Sequence of chain 1.A:
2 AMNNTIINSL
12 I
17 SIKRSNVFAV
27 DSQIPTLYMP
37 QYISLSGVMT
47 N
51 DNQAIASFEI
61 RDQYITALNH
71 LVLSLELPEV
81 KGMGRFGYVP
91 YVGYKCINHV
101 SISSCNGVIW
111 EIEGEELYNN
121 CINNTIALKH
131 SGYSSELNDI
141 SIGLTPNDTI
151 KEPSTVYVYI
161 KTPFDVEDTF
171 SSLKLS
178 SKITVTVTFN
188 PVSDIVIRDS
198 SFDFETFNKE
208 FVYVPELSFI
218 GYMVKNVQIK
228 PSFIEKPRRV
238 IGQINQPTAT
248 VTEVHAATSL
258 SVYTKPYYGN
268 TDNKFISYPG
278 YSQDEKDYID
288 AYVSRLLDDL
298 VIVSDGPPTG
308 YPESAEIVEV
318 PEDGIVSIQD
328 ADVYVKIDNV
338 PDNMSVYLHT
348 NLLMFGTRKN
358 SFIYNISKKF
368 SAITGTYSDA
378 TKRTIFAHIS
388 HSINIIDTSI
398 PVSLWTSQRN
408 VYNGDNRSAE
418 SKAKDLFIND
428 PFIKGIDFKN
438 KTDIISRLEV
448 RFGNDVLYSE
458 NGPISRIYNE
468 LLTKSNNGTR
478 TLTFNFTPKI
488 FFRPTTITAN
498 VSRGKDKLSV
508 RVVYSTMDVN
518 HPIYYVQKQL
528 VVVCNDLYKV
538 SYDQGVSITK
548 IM

Sequence of chain 1.B:
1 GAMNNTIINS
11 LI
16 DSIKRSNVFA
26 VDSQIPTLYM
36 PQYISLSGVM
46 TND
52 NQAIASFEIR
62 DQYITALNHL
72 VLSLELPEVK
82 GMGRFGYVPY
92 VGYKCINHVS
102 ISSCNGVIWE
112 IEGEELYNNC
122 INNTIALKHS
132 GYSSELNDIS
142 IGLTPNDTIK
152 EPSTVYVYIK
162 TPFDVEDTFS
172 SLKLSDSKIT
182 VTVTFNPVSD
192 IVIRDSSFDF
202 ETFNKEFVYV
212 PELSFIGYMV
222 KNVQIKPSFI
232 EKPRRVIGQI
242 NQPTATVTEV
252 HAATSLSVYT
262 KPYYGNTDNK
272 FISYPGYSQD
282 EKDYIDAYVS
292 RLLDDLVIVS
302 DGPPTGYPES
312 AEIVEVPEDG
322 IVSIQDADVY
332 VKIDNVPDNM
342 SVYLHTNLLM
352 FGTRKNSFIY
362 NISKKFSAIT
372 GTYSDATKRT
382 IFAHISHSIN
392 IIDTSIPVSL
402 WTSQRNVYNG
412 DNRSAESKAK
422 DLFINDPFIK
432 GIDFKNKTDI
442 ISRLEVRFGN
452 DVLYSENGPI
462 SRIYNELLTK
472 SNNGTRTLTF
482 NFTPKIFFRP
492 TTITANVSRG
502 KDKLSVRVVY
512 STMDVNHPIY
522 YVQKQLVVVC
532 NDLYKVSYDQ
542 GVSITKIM

Binding-site contacts:
Ligand atom C16 contacts residue PHE488 of chain 1.C at 3.6 Å (hydrophobic).
Ligand atom C32 contacts residue GLU167 of chain 1.A at 4.2 Å.
Ligand atom C27 contacts residue PHE488 of chain 1.B at 4.1 Å (hydrophobic).
Ligand atom C36 contacts residue GLU167 of chain 1.A at 3.7 Å.
Ligand atom C20 contacts residue PHE489 of chain 1.A at 4.3 Å (hydrophobic).
Ligand atom C30 contacts residue PHE170 of chain 1.C at 3.9 Å (hydrophobic).
Ligand atom C13 contacts residue GLN29 of chain 1.A at 3.3 Å.
Ligand atom C23 contacts residue PHE488 of chain 1.A at 4.0 Å (hydrophobic).
Ligand atom C19 contacts residue PHE170 of chain 1.C at 4.3 Å (hydrophobic).
Ligand atom C30 contacts residue PHE488 of chain 1.C at 3.4 Å (hydrophobic).
Ligand atom C28 contacts residue PHE488 of chain 1.B at 3.5 Å (hydrophobic).
Ligand atom C31 contacts residue PHE488 of chain 1.A at 3.5 Å (hydrophobic).
Ligand atom C29 contacts residue PHE488 of chain 1.B at 4.1 Å (hydrophobic).
Ligand atom C36 contacts residue PRO485 of chain 1.B at 4.3 Å (hydrophobic).
Ligand atom C19 contacts residue PHE489 of chain 1.A at 4.1 Å (hydrophobic).
Ligand atom C17 contacts residue PHE488 of chain 1.C at 3.7 Å (hydrophobic).
Ligand atom C19 contacts residue PRO485 of chain 1.A at 3.9 Å (hydrophobic).
Ligand atom O6 contacts residue EDO1 of chain 1.K at 3.9 Å.
Ligand atom O6 contacts residue PHE488 of chain 1.B at 3.7 Å.
Ligand atom O3 contacts residue PHE488 of chain 1.B at 3.8 Å.
Ligand atom C37 contacts residue PHE488 of chain 1.B at 3.8 Å (hydrophobic).
Ligand atom C30 contacts residue VAL26 of chain 1.B at 3.5 Å (hydrophobic).
Ligand atom C14 contacts residue EDO1 of chain 1.K at 3.6 Å.
Ligand atom C8 contacts residue EDO1 of chain 1.K at 3.9 Å.
Ligand atom C22 contacts residue PHE488 of chain 1.A at 3.6 Å (hydrophobic).
Ligand atom C31 contacts residue PRO485 of chain 1.A at 3.6 Å (hydrophobic).
Ligand atom C12 contacts residue GLN29 of chain 1.A at 4.0 Å.
Ligand atom C14 contacts residue PHE488 of chain 1.B at 3.7 Å (hydrophobic).
Ligand atom O1 contacts residue EDO1 of chain 1.K at 4.2 Å.
Ligand atom C32 contacts residue PHE488 of chain 1.A at 3.9 Å (hydrophobic).
Ligand atom C20 contacts residue PRO485 of chain 1.A at 3.7 Å (hydrophobic).
Ligand atom C7 contacts residue EDO1 of chain 1.K at 4.3 Å.
Ligand atom C35 contacts residue GLU167 of chain 1.A at 4.3 Å.
Ligand atom O2 contacts residue EDO1 of chain 1.K at 2.9 Å (h-bond).
Ligand atom C29 contacts residue PHE489 of chain 1.B at 4.3 Å (hydrophobic).
Ligand atom C33 contacts residue PHE488 of chain 1.A at 3.9 Å (hydrophobic).
Ligand atom O5 contacts residue PHE488 of chain 1.B at 3.6 Å.
Ligand atom O5 contacts residue GLN29 of chain 1.A at 3.5 Å (h-bond).
Ligand atom C31 contacts residue PHE489 of chain 1.A at 3.5 Å (hydrophobic).
Ligand atom C17 contacts residue PHE170 of chain 1.C at 3.8 Å (hydrophobic).

Sequence of chain 1.C:
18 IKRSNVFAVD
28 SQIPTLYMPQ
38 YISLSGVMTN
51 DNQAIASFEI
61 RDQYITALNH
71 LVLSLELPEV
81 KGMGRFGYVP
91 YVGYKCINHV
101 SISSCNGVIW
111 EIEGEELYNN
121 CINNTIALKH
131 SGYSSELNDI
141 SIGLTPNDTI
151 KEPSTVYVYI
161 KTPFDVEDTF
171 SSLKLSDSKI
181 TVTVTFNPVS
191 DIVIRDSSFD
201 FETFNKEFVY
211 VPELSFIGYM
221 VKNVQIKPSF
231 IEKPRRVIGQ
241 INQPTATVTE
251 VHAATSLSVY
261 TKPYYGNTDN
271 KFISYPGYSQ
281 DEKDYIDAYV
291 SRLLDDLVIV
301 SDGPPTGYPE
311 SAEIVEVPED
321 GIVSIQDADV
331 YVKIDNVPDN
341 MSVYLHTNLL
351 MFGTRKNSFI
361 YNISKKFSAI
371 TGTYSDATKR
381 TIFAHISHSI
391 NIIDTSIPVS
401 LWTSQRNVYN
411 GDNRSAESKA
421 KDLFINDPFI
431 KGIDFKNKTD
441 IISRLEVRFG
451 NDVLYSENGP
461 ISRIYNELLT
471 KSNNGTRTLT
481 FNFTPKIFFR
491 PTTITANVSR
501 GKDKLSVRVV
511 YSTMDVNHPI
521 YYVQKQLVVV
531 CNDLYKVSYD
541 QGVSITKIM

The small molecule below binds the protein below.
Small molecule (SMILES): CO[C@H]1/C=C/O[C@@]2(C)Oc3c(C)c(O)c4c(O)c(c(C=O)c(O)c4c3C2=O)NC(=O)/C(C)=C\C=C\[C@H](C)[C@H](O)[C@@H](C)[C@@H](O)[C@@H](C)[C@H](OC(C)=O)[C@@H]1C